Sequence of chain 1.A:
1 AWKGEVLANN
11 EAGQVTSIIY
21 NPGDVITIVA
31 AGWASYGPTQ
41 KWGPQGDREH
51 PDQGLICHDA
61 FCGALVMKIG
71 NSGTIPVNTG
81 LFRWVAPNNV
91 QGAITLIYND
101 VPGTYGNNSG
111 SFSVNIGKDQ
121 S

Binding-site contacts:
Ligand atom C2 contacts residue TYR36 of chain 1.A at 3.4 Å (hydrophobic).
Ligand atom O4 contacts residue CA1 of chain 1.E at 2.6 Å.
Ligand atom O6 contacts residue GLN53 of chain 1.A at 2.7 Å (h-bond).
Ligand atom C3 contacts residue TYR36 of chain 1.A at 3.8 Å (hydrophobic).
Ligand atom C2 contacts residue CA1 of chain 1.E at 4.0 Å.
Ligand atom C6 contacts residue GLN53 of chain 1.A at 3.5 Å.
Ligand atom C2 contacts residue ASN107 of chain 1.A at 3.8 Å.
Ligand atom O3 contacts residue CA1 of chain 1.E at 2.5 Å.
Ligand atom O5 contacts residue 04G1 of chain 1.F at 2.3 Å (h-bond).
Ligand atom O6 contacts residue CYS62 of chain 1.A at 4.1 Å.
Ligand atom C3 contacts residue ASN107 of chain 1.A at 4.0 Å.
Ligand atom O2 contacts residue ASN107 of chain 1.A at 3.1 Å (h-bond).
Ligand atom C4 contacts residue CA1 of chain 1.E at 3.5 Å.
Ligand atom C5 contacts residue 04G1 of chain 1.F at 3.6 Å.
Ligand atom C4 contacts residue 04G1 of chain 1.F at 4.0 Å.
Ligand atom C2 contacts residue 04G1 of chain 1.F at 2.3 Å.
Ligand atom O4 contacts residue ASP100 of chain 1.A at 2.7 Å (salt-bridge).
Ligand atom C3 contacts residue THR104 of chain 1.A at 4.1 Å.
Ligand atom O5 contacts residue TYR36 of chain 1.A at 3.4 Å.
Ligand atom O4 contacts residue TYR36 of chain 1.A at 3.1 Å (h-bond).
Ligand atom O3 contacts residue THR104 of chain 1.A at 3.5 Å (h-bond).
Ligand atom C5 contacts residue GLN53 of chain 1.A at 3.5 Å.
Ligand atom O3 contacts residue ASN107 of chain 1.A at 3.1 Å (h-bond).
Ligand atom C4 contacts residue THR104 of chain 1.A at 3.5 Å.
Ligand atom O6 contacts residue HIS50 of chain 1.A at 2.7 Å (h-bond).
Ligand atom C6 contacts residue ASP100 of chain 1.A at 3.5 Å.
Ligand atom C4 contacts residue TYR36 of chain 1.A at 4.0 Å (hydrophobic).
Ligand atom C6 contacts residue VAL101 of chain 1.A at 3.9 Å (hydrophobic).
Ligand atom C1 contacts residue TYR36 of chain 1.A at 4.0 Å (hydrophobic).
Ligand atom O5 contacts residue HIS50 of chain 1.A at 3.6 Å.
Ligand atom O5 contacts residue GLN53 of chain 1.A at 3.9 Å.
Ligand atom C1 contacts residue 04G1 of chain 1.F at 1.4 Å.
Ligand atom C3 contacts residue 04G1 of chain 1.F at 3.6 Å.
Ligand atom C4 contacts residue ASP100 of chain 1.A at 3.6 Å.
Ligand atom O4 contacts residue THR104 of chain 1.A at 3.5 Å (h-bond).
Ligand atom O2 contacts residue 04G1 of chain 1.F at 2.7 Å (h-bond).
Ligand atom C3 contacts residue CA1 of chain 1.E at 3.5 Å.
Ligand atom C6 contacts residue CYS62 of chain 1.A at 4.0 Å (hydrophobic).
Ligand atom C6 contacts residue HIS50 of chain 1.A at 3.7 Å.
Ligand atom O3 contacts residue TYR36 of chain 1.A at 3.5 Å (h-bond).

This protein binds this small molecule.
Small molecule (SMILES): OC[C@H]1O[C@@H](O)[C@H](O)[C@@H](O)[C@H]1O